Binding-site contacts:
Ligand atom O1 contacts residue HIS331 of chain 1.B at 4.2 Å.
Ligand atom C4 contacts residue GLN259 of chain 1.B at 4.3 Å.
Ligand atom O2 contacts residue LYS489 of chain 1.B at 3.2 Å (salt-bridge).
Ligand atom O1 contacts residue HIS491 of chain 1.B at 4.3 Å.
Ligand atom O2 contacts residue GLN259 of chain 1.B at 3.8 Å.
Ligand atom C1 contacts residue TYR498 of chain 1.B at 3.4 Å (hydrophobic).
Ligand atom S2 contacts residue GLN259 of chain 1.B at 4.5 Å.
Ligand atom C1 contacts residue GLN259 of chain 1.B at 3.9 Å.
Ligand atom C2 contacts residue PHE435 of chain 1.B at 4.3 Å (hydrophobic).
Ligand atom S2 contacts residue PHE435 of chain 1.B at 3.9 Å.
Ligand atom C2 contacts residue TYR501 of chain 1.B at 3.9 Å (hydrophobic).
Ligand atom O1 contacts residue TYR498 of chain 1.B at 4.5 Å.
Ligand atom C2 contacts residue TYR498 of chain 1.B at 3.7 Å (hydrophobic).
Ligand atom O4 contacts residue THR358 of chain 1.B at 4.3 Å.
Ligand atom O1 contacts residue GLN259 of chain 1.B at 3.9 Å.
Ligand atom C1 contacts residue HIS491 of chain 1.B at 4.1 Å.
Ligand atom C1 contacts residue LYS489 of chain 1.B at 4.2 Å.
Ligand atom O3 contacts residue HIS361 of chain 1.B at 4.1 Å.
Ligand atom O2 contacts residue TYR498 of chain 1.B at 2.4 Å (h-bond).
Ligand atom O1 contacts residue LYS489 of chain 1.B at 4.3 Å.
Ligand atom O2 contacts residue HIS491 of chain 1.B at 3.6 Å (h-bond).

This protein binds this small molecule.
Small molecule (SMILES): O=C(O)CSCC(=O)O

Sequence of chain 1.B:
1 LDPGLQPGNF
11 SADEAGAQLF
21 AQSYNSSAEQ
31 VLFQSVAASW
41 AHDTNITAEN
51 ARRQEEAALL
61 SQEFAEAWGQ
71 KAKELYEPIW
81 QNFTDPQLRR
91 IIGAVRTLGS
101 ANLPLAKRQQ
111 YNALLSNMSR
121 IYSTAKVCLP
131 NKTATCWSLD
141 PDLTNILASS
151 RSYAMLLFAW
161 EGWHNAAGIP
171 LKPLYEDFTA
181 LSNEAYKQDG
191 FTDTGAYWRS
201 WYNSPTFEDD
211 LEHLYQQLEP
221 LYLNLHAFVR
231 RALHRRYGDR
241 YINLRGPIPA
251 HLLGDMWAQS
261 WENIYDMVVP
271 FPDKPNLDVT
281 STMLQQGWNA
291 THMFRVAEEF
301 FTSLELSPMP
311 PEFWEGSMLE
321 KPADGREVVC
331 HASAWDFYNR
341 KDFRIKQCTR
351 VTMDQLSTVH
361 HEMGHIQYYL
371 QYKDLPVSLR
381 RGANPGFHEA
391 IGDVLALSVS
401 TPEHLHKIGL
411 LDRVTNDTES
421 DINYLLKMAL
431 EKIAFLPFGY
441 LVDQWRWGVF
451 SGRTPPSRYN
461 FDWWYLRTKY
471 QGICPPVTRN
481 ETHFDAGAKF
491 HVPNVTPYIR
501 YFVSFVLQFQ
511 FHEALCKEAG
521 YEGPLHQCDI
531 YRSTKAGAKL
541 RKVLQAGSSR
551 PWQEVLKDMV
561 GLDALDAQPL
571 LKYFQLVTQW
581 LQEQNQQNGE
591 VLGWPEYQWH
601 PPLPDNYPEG